Sequence of chain 1.P:
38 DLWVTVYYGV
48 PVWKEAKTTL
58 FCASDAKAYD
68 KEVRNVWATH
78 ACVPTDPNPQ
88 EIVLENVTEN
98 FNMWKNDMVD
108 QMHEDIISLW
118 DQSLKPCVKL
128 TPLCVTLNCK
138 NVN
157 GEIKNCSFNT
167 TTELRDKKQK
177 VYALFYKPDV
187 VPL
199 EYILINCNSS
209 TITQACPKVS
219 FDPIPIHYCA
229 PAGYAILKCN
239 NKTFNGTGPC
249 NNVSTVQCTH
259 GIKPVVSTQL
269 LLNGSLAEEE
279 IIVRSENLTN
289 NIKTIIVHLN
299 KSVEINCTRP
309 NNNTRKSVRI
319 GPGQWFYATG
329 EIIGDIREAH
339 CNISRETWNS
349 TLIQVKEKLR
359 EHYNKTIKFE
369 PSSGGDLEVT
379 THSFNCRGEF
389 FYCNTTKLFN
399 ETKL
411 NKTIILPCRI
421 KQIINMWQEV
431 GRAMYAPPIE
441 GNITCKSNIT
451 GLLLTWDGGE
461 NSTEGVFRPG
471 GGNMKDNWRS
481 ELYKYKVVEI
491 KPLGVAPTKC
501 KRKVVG

A small-molecule ligand and the protein it binds are described below.
Small molecule (SMILES): CC(=O)N[C@H]1[C@H](O[C@H]2[C@H](O)[C@@H](NC(C)=O)CO[C@@H]2CO)O[C@H](CO)[C@@H](O)[C@@H]1O

Binding-site contacts:
Ligand atom C5 contacts residue ASN238 of chain 1.P at 4.1 Å.
Ligand atom C6 contacts residue ASN238 of chain 1.P at 3.3 Å.
Ligand atom C5 contacts residue VAL90 of chain 1.P at 3.9 Å (hydrophobic).
Ligand atom O5 contacts residue VAL90 of chain 1.P at 4.3 Å.
Ligand atom C4 contacts residue ASN250 of chain 1.P at 4.2 Å.
Ligand atom N2 contacts residue ASN250 of chain 1.P at 3.1 Å (h-bond).
Ligand atom O5 contacts residue ASN238 of chain 1.P at 3.6 Å.
Ligand atom C6 contacts residue GLU88 of chain 1.P at 4.3 Å.
Ligand atom C7 contacts residue ASN250 of chain 1.P at 3.3 Å.
Ligand atom C3 contacts residue ASN250 of chain 1.P at 3.8 Å.
Ligand atom O7 contacts residue ASN250 of chain 1.P at 3.0 Å (h-bond).
Ligand atom C2 contacts residue ASN250 of chain 1.P at 2.5 Å.
Ligand atom C5 contacts residue ASN250 of chain 1.P at 3.6 Å.
Ligand atom O6 contacts residue ASN238 of chain 1.P at 3.6 Å.
Ligand atom C1 contacts residue VAL90 of chain 1.P at 4.3 Å (hydrophobic).
Ligand atom C1 contacts residue ASN250 of chain 1.P at 1.4 Å.
Ligand atom O5 contacts residue ASN250 of chain 1.P at 2.2 Å (h-bond).